Sequence of chain 1.B:
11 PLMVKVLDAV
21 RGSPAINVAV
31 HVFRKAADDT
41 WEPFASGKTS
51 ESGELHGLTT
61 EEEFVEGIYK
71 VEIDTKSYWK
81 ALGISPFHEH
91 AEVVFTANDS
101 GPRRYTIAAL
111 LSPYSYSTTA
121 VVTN

The small molecule below binds the protein below.
Small molecule (SMILES): O=C(Nc1cc(Br)c(O)c(Br)c1)c1ccccc1

Sequence of chain 2.B:
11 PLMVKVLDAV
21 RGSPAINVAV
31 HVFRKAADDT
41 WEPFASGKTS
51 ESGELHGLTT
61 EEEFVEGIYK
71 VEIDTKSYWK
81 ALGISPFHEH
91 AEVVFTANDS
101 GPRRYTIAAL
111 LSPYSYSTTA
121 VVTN

Binding-site contacts:
Ligand atom OAA contacts residue THR119 of chain 2.B at 3.5 Å.
Ligand atom CAE contacts residue THR118 of chain 1.B at 3.8 Å.
Ligand atom OAA contacts residue ALA108 of chain 2.B at 3.8 Å.
Ligand atom CAK contacts residue LEU17 of chain 1.B at 3.5 Å (hydrophobic).
Ligand atom CAE contacts residue SER117 of chain 1.B at 2.5 Å.
Ligand atom CAF contacts residue SER117 of chain 1.B at 3.3 Å.
Ligand atom CAG contacts residue LJ51 of chain 2.D at 1.6 Å.
Ligand atom BRAD contacts residue LJ51 of chain 2.D at 0.9 Å.
Ligand atom CAH contacts residue LJ51 of chain 2.D at 2.1 Å.
Ligand atom OAA contacts residue LJ51 of chain 2.D at 1.6 Å (h-bond).
Ligand atom CAJ contacts residue LEU17 of chain 2.B at 3.6 Å (hydrophobic).
Ligand atom OAB contacts residue LYS15 of chain 1.B at 3.7 Å.
Ligand atom CAF contacts residue LJ51 of chain 2.D at 3.0 Å.
Ligand atom CAI contacts residue LEU110 of chain 2.B at 3.8 Å (hydrophobic).
Ligand atom CAE contacts residue LJ51 of chain 2.D at 2.6 Å.
Ligand atom CAP contacts residue LJ51 of chain 2.D at 0.3 Å.
Ligand atom NAL contacts residue LJ51 of chain 2.D at 1.0 Å (h-bond).
Ligand atom OAB contacts residue LJ51 of chain 2.D at 0.6 Å (h-bond).
Ligand atom CAJ contacts residue ALA108 of chain 1.B at 3.8 Å (hydrophobic).
Ligand atom CAI contacts residue LJ51 of chain 2.D at 0.5 Å.
Ligand atom CAG contacts residue SER117 of chain 1.B at 3.0 Å.
Ligand atom CAR contacts residue LJ51 of chain 2.D at 0.2 Å.
Ligand atom CAR contacts residue LYS15 of chain 1.B at 3.8 Å.
Ligand atom OAA contacts residue LEU17 of chain 1.B at 3.6 Å.
Ligand atom CAJ contacts residue LJ51 of chain 2.D at 0.5 Å.
Ligand atom CAQ contacts residue LJ51 of chain 2.D at 1.4 Å.
Ligand atom CAG contacts residue SER117 of chain 2.B at 3.9 Å.
Ligand atom CAM contacts residue LJ51 of chain 2.D at 0.8 Å.
Ligand atom BRAC contacts residue LJ51 of chain 2.D at 0.9 Å.
Ligand atom BRAD contacts residue THR106 of chain 2.B at 3.9 Å.
Ligand atom CAF contacts residue THR119 of chain 1.B at 3.7 Å.
Ligand atom CAG contacts residue LEU110 of chain 2.B at 3.2 Å (hydrophobic).
Ligand atom CAK contacts residue LJ51 of chain 2.D at 0.5 Å.
Ligand atom CAR contacts residue LYS15 of chain 2.B at 3.6 Å.
Ligand atom CAF contacts residue ALA108 of chain 1.B at 3.7 Å (hydrophobic).
Ligand atom CAN contacts residue LJ51 of chain 2.D at 0.5 Å.
Ligand atom CAO contacts residue LJ51 of chain 2.D at 0.3 Å.
Ligand atom OAB contacts residue LYS15 of chain 2.B at 3.4 Å.
Ligand atom CAF contacts residue THR118 of chain 1.B at 3.7 Å.
Ligand atom CAE contacts residue LEU110 of chain 2.B at 3.6 Å (hydrophobic).